Sequence of chain 1.A:
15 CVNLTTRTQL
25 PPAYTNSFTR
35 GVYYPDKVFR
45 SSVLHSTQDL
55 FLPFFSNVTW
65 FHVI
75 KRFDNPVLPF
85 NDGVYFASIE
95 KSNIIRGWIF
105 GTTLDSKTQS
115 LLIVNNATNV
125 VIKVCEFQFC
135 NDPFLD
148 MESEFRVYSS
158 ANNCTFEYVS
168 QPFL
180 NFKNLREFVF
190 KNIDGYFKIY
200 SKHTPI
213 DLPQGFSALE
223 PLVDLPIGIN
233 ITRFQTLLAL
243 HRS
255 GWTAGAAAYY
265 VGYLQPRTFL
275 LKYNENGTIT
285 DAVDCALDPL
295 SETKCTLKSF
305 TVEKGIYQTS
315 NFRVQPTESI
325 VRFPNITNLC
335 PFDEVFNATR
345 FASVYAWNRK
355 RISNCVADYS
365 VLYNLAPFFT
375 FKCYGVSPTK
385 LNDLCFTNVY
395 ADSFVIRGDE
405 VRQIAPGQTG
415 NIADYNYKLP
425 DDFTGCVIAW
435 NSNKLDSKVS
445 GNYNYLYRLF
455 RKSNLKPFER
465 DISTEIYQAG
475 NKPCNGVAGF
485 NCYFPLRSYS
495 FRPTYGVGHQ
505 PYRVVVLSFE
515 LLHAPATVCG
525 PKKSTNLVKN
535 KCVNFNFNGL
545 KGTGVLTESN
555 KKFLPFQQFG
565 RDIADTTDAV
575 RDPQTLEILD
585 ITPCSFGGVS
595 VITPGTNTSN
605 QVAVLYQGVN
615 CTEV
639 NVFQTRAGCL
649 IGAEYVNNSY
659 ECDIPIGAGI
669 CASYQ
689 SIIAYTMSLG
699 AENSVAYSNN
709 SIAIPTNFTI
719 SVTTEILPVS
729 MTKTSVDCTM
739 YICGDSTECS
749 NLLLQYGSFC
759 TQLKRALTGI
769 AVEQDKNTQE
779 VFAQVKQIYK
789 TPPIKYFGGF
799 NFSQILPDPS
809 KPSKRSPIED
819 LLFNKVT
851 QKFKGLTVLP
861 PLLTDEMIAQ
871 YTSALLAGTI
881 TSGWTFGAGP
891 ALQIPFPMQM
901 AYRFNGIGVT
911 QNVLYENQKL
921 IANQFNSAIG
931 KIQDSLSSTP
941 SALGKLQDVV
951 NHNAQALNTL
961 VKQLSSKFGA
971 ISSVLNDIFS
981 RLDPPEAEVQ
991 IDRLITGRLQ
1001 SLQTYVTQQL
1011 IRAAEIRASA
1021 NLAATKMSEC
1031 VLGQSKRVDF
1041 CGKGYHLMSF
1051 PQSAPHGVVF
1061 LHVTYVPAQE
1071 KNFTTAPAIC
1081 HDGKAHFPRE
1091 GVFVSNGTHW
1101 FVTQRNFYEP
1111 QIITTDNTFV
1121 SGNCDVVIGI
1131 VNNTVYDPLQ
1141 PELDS

Binding-site contacts:
Ligand atom C8 contacts residue ASN715 of chain 1.A at 4.4 Å.
Ligand atom O4 contacts residue LEU920 of chain 1.A at 4.2 Å.
Ligand atom O7 contacts residue ASN715 of chain 1.A at 3.2 Å (h-bond).
Ligand atom O5 contacts residue ASN715 of chain 1.A at 2.4 Å (h-bond).
Ligand atom C5 contacts residue ASN715 of chain 1.A at 3.7 Å.
Ligand atom O6 contacts residue GLN924 of chain 1.A at 4.4 Å.
Ligand atom C7 contacts residue ASN715 of chain 1.A at 3.2 Å.
Ligand atom C5 contacts residue GLN924 of chain 1.A at 4.0 Å.
Ligand atom C5 contacts residue LEU920 of chain 1.A at 4.2 Å (hydrophobic).
Ligand atom C6 contacts residue LEU920 of chain 1.A at 4.3 Å (hydrophobic).
Ligand atom C7 contacts residue LEU920 of chain 1.A at 3.8 Å (hydrophobic).
Ligand atom C1 contacts residue ASN715 of chain 1.A at 1.4 Å.
Ligand atom C6 contacts residue GLN924 of chain 1.A at 3.5 Å.
Ligand atom N2 contacts residue ASN715 of chain 1.A at 2.9 Å (h-bond).
Ligand atom C8 contacts residue LEU920 of chain 1.A at 3.9 Å (hydrophobic).
Ligand atom C8 contacts residue GLN924 of chain 1.A at 4.3 Å.
Ligand atom O7 contacts residue GLN1069 of chain 1.A at 3.6 Å.
Ligand atom C4 contacts residue ASN715 of chain 1.A at 4.2 Å.
Ligand atom C2 contacts residue ASN715 of chain 1.A at 2.4 Å.
Ligand atom O6 contacts residue GLN1069 of chain 1.A at 4.5 Å.
Ligand atom O7 contacts residue LEU920 of chain 1.A at 3.6 Å.
Ligand atom C2 contacts residue GLN1069 of chain 1.A at 4.3 Å.
Ligand atom C3 contacts residue ASN715 of chain 1.A at 3.8 Å.
Ligand atom C1 contacts residue GLN1069 of chain 1.A at 3.9 Å.
Ligand atom O5 contacts residue GLN1069 of chain 1.A at 3.8 Å.

This protein binds this small molecule.
Small molecule (SMILES): CC(=O)N[C@H]1[C@H](O[C@H]2[C@H](O)[C@@H](NC(C)=O)CO[C@@H]2CO)O[C@H](CO)[C@@H](O)[C@@H]1O